The small molecule below binds the protein below.
Small molecule (SMILES): OC[C@H]1O[C@@H](O)[C@@H](O)[C@@H](O)[C@@H]1O

Binding-site contacts:
Ligand atom C3 contacts residue ASN104 of chain 1.A at 4.0 Å.
Ligand atom C2 contacts residue ASN104 of chain 1.A at 2.7 Å.
Ligand atom O2 contacts residue ASN104 of chain 1.A at 3.1 Å (h-bond).
Ligand atom C1 contacts residue ASN104 of chain 1.A at 1.5 Å.
Ligand atom C4 contacts residue ASN104 of chain 1.A at 4.3 Å.
Ligand atom O5 contacts residue ASN104 of chain 1.A at 2.3 Å (h-bond).
Ligand atom C5 contacts residue ASN104 of chain 1.A at 3.5 Å.

Sequence of chain 1.A:
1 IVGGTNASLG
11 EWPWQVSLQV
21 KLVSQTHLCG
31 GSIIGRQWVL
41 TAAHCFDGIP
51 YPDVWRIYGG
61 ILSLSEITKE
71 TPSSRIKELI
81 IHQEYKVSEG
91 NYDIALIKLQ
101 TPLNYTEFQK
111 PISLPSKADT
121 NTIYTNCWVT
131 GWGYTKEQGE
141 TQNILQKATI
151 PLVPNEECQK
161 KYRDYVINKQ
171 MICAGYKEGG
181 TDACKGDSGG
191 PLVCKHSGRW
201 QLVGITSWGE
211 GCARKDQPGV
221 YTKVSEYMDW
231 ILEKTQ